A small-molecule ligand and the protein it binds are described below.
Small molecule (SMILES): CCC(=O)N1CCC[C@H]1C(=O)N[C@@H](CCCCN)C(=O)N[C@H](C(=O)N[C@@H](CC(N)=O)C(=O)N[C@@H](CCSC)C(=O)N[C@@H](CCCCN)C(=O)N[C@@H](Cc1cnc[nH]1)C(=O)N[C@@H](CCSC)C(=O)N[C@@H](C)C(=O)O)[C@@H](C)O

Sequence of chain 1.B:
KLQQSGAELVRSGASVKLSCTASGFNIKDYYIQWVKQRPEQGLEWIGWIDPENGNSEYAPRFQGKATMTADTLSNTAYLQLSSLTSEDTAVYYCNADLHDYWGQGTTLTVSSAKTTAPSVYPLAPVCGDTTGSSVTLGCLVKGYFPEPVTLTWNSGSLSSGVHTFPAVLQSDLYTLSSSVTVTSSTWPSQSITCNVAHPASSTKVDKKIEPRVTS

Sequence of chain 1.A:
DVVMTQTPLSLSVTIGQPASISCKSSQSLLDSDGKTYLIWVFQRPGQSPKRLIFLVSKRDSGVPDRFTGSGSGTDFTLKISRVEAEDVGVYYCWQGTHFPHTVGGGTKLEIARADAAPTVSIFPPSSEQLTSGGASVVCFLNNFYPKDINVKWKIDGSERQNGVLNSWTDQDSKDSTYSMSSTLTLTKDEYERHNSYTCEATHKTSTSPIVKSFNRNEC

Binding-site contacts:
Ligand atom CE contacts residue TRP94 of chain 1.A at 3.6 Å (hydrophobic).
Ligand atom O contacts residue TYR37 of chain 1.A at 3.4 Å.
Ligand atom NZ contacts residue ASP31 of chain 1.A at 3.0 Å (salt-bridge).
Ligand atom N contacts residue LEU100 of chain 1.B at 3.6 Å.
Ligand atom C contacts residue LEU100 of chain 1.B at 3.5 Å (hydrophobic).
Ligand atom CA contacts residue TYR37 of chain 1.A at 3.5 Å (hydrophobic).
Ligand atom O contacts residue LEU100 of chain 1.B at 3.4 Å.
Ligand atom C contacts residue TYR37 of chain 1.A at 3.3 Å (hydrophobic).
Ligand atom N contacts residue GLY96 of chain 1.A at 3.5 Å (h-bond).
Ligand atom O contacts residue TRP50 of chain 1.B at 3.0 Å.
Ligand atom OG1 contacts residue ASP99 of chain 1.B at 2.7 Å (salt-bridge).
Ligand atom CE contacts residue TRP50 of chain 1.B at 3.4 Å (hydrophobic).
Ligand atom CB contacts residue TYR33 of chain 1.B at 3.6 Å (hydrophobic).
Ligand atom CG contacts residue GLU59 of chain 1.B at 3.3 Å.
Ligand atom OG1 contacts residue TRP50 of chain 1.B at 3.6 Å.
Ligand atom CG contacts residue ASP31 of chain 1.B at 3.2 Å.
Ligand atom C contacts residue LEU100 of chain 1.B at 3.6 Å (hydrophobic).
Ligand atom CB contacts residue GLY96 of chain 1.A at 3.4 Å.
Ligand atom SD contacts residue ASN57 of chain 1.B at 3.6 Å (h-bond).
Ligand atom CA contacts residue ASP99 of chain 1.B at 3.5 Å.
Ligand atom CD2 contacts residue TYR33 of chain 1.B at 3.4 Å (hydrophobic).
Ligand atom N contacts residue TYR37 of chain 1.A at 3.3 Å.
Ligand atom ND2 contacts residue LEU100 of chain 1.B at 2.9 Å (h-bond).
Ligand atom CG2 contacts residue TYR33 of chain 1.B at 3.5 Å (hydrophobic).
Ligand atom NZ contacts residue LYS30 of chain 1.B at 2.7 Å (salt-bridge).
Ligand atom CB contacts residue TYR33 of chain 1.B at 3.5 Å (hydrophobic).
Ligand atom CG contacts residue TRP50 of chain 1.B at 3.4 Å (hydrophobic).
Ligand atom N contacts residue ASP99 of chain 1.B at 2.9 Å (salt-bridge).
Ligand atom N contacts residue TYR33 of chain 1.B at 3.3 Å (h-bond).
Ligand atom O contacts residue TYR37 of chain 1.A at 3.5 Å.
Ligand atom N contacts residue GLU59 of chain 1.B at 3.5 Å (salt-bridge).
Ligand atom ND2 contacts residue ARG51 of chain 1.A at 3.0 Å (salt-bridge).
Ligand atom CE contacts residue ASP31 of chain 1.A at 3.4 Å.
Ligand atom CB contacts residue ASP99 of chain 1.B at 3.6 Å.
Ligand atom NZ contacts residue GLU54 of chain 1.B at 3.1 Å (salt-bridge).
Ligand atom NZ contacts residue ASP52 of chain 1.B at 2.8 Å (salt-bridge).
Ligand atom CE contacts residue GLU54 of chain 1.B at 3.6 Å.
Ligand atom CD contacts residue THR97 of chain 1.A at 3.1 Å.
Ligand atom CD contacts residue TYR33 of chain 1.B at 3.6 Å (hydrophobic).
Ligand atom O contacts residue TYR33 of chain 1.B at 3.5 Å (h-bond).